Sequence of chain 1.BA:
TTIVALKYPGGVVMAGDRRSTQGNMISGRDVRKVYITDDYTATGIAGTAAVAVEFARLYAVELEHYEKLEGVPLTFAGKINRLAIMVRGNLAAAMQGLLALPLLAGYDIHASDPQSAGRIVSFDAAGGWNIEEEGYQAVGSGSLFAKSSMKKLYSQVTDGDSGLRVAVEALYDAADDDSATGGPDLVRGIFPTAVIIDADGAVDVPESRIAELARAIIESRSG

This protein binds this small molecule.
Small molecule (SMILES): COC[C@H](NC(=O)[C@H](CC(=O)N1CCCCC1)NC(=O)CCc1ccccc1)C(=O)NCc1cccc2ccccc12

Binding-site contacts:
Ligand atom C04 contacts residue GLY47 of chain 1.BA at 3.4 Å.
Ligand atom C09 contacts residue LYS33 of chain 1.BA at 3.6 Å.
Ligand atom C13 contacts residue VAL31 of chain 1.BA at 3.6 Å (hydrophobic).
Ligand atom C14 contacts residue ALA49 of chain 1.BA at 3.6 Å (hydrophobic).
Ligand atom C16 contacts residue VAL31 of chain 1.BA at 3.6 Å (hydrophobic).
Ligand atom C15 contacts residue SER20 of chain 1.BA at 3.4 Å.
Ligand atom C29 contacts residue TRP129 of chain 1.V at 3.3 Å (hydrophobic).
Ligand atom C07 contacts residue THR1 of chain 1.BA at 3.0 Å.
Ligand atom O42 contacts residue GLN22 of chain 1.BA at 3.3 Å.
Ligand atom C16 contacts residue ALA49 of chain 1.BA at 3.6 Å (hydrophobic).
Ligand atom O01 contacts residue ALA49 of chain 1.BA at 2.6 Å (h-bond).
Ligand atom C29 contacts residue GLY128 of chain 1.V at 3.3 Å.
Ligand atom C05 contacts residue GLY47 of chain 1.BA at 3.4 Å.
Ligand atom C28 contacts residue ASN130 of chain 1.V at 3.5 Å.
Ligand atom O18 contacts residue SER20 of chain 1.BA at 3.5 Å.
Ligand atom C07 contacts residue GLY47 of chain 1.BA at 3.6 Å.
Ligand atom N32 contacts residue ASP124 of chain 1.V at 3.0 Å (salt-bridge).
Ligand atom O31 contacts residue SER27 of chain 1.BA at 2.8 Å (h-bond).
Ligand atom C10 contacts residue LYS33 of chain 1.BA at 3.5 Å.
Ligand atom N06 contacts residue GLY47 of chain 1.BA at 2.5 Å (h-bond).
Ligand atom C39 contacts residue LEU91 of chain 1.V at 3.4 Å (hydrophobic).
Ligand atom C24 contacts residue SER27 of chain 1.BA at 3.5 Å.
Ligand atom C23 contacts residue ASP124 of chain 1.V at 3.4 Å.
Ligand atom C28 contacts residue TRP129 of chain 1.V at 3.4 Å (hydrophobic).
Ligand atom N03 contacts residue THR21 of chain 1.BA at 2.8 Å (h-bond).
Ligand atom O18 contacts residue THR21 of chain 1.BA at 3.2 Å (h-bond).
Ligand atom O01 contacts residue THR48 of chain 1.BA at 3.6 Å.
Ligand atom C17 contacts residue VAL31 of chain 1.BA at 3.4 Å (hydrophobic).
Ligand atom C15 contacts residue ALA49 of chain 1.BA at 3.4 Å (hydrophobic).
Ligand atom C14 contacts residue SER20 of chain 1.BA at 3.6 Å.
Ligand atom C19 contacts residue THR21 of chain 1.BA at 3.5 Å.
Ligand atom C12 contacts residue VAL31 of chain 1.BA at 3.4 Å (hydrophobic).
Ligand atom C37 contacts residue ALA126 of chain 1.V at 3.6 Å (hydrophobic).
Ligand atom C39 contacts residue MET95 of chain 1.V at 3.3 Å (hydrophobic).
Ligand atom C15 contacts residue VAL31 of chain 1.BA at 3.5 Å (hydrophobic).
Ligand atom C38 contacts residue LEU91 of chain 1.V at 3.4 Å (hydrophobic).
Ligand atom C28 contacts residue SER122 of chain 1.V at 3.2 Å.
Ligand atom O31 contacts residue GLN22 of chain 1.BA at 3.5 Å (h-bond).
Ligand atom C09 contacts residue ILE45 of chain 1.BA at 3.4 Å (hydrophobic).
Ligand atom C10 contacts residue ILE45 of chain 1.BA at 3.4 Å (hydrophobic).

Sequence of chain 1.V:
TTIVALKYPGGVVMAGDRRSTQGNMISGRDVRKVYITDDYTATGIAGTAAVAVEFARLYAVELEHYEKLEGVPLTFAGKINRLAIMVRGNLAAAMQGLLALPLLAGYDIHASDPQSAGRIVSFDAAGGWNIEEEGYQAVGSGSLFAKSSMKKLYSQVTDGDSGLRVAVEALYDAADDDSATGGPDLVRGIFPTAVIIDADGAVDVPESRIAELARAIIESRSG